A protein and the small-molecule ligand that binds it are described below.
Small molecule (SMILES): CC(C)CN1CCC(S(=O)c2ccc(CNC(=O)c3cc4ccncc4o3)cc2)CC1

Sequence of chain 1.A:
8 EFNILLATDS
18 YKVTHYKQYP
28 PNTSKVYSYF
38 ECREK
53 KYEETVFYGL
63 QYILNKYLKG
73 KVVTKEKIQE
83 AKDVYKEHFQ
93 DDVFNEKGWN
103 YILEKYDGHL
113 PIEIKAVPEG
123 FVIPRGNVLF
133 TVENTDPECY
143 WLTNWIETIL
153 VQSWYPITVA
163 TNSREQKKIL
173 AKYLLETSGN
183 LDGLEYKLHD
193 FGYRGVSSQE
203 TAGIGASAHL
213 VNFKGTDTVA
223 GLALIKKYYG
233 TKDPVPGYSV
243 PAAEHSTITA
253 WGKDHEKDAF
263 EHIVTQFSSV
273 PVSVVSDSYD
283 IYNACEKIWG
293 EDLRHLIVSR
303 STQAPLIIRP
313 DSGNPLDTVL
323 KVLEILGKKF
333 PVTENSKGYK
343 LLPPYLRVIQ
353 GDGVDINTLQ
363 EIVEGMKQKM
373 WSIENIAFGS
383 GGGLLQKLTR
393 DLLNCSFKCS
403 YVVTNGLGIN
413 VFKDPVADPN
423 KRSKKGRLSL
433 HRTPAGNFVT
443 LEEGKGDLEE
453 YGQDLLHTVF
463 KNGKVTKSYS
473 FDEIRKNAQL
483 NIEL

Binding-site contacts:
Ligand atom C25 contacts residue TYR18 of chain 1.B at 3.6 Å (hydrophobic).
Ligand atom C26 contacts residue ARG196 of chain 1.A at 3.7 Å.
Ligand atom C21 contacts residue TYR18 of chain 1.B at 3.6 Å (hydrophobic).
Ligand atom C17 contacts residue HIS191 of chain 1.A at 3.5 Å.
Ligand atom O31 contacts residue ARG311 of chain 1.A at 3.5 Å (salt-bridge).
Ligand atom C6 contacts residue EDO1 of chain 1.I at 3.3 Å.
Ligand atom N20 contacts residue ASP219 of chain 1.A at 3.2 Å (salt-bridge).
Ligand atom C1 contacts residue PRO307 of chain 1.A at 3.7 Å (hydrophobic).
Ligand atom S11 contacts residue ILE351 of chain 1.A at 3.6 Å.
Ligand atom C24 contacts residue ASP219 of chain 1.A at 3.2 Å.
Ligand atom C8 contacts residue EDO1 of chain 1.I at 3.4 Å.
Ligand atom C15 contacts residue VAL242 of chain 1.A at 3.7 Å (hydrophobic).
Ligand atom C19 contacts residue VAL242 of chain 1.A at 3.5 Å (hydrophobic).
Ligand atom C30 contacts residue PHE193 of chain 1.A at 3.5 Å (hydrophobic).
Ligand atom C19 contacts residue ALA244 of chain 1.A at 3.6 Å (hydrophobic).
Ligand atom C15 contacts residue SER275 of chain 1.A at 3.5 Å.
Ligand atom C27 contacts residue ARG196 of chain 1.A at 3.2 Å.
Ligand atom C24 contacts residue PHE193 of chain 1.A at 3.6 Å (hydrophobic).
Ligand atom C29 contacts residue PHE193 of chain 1.A at 3.7 Å (hydrophobic).
Ligand atom N28 contacts residue ARG196 of chain 1.A at 3.6 Å.
Ligand atom C19 contacts residue SER241 of chain 1.A at 3.7 Å.
Ligand atom C26 contacts residue PHE193 of chain 1.A at 3.7 Å (hydrophobic).
Ligand atom C25 contacts residue PHE193 of chain 1.A at 3.6 Å (hydrophobic).
Ligand atom C24 contacts residue TYR18 of chain 1.B at 3.6 Å (hydrophobic).
Ligand atom O12 contacts residue ILE309 of chain 1.A at 3.7 Å.
Ligand atom C27 contacts residue PHE193 of chain 1.A at 3.5 Å (hydrophobic).
Ligand atom C13 contacts residue ILE351 of chain 1.A at 3.6 Å (hydrophobic).
Ligand atom C18 contacts residue HIS191 of chain 1.A at 3.4 Å.
Ligand atom C29 contacts residue PO41 of chain 1.D at 3.7 Å.
Ligand atom O31 contacts residue TYR18 of chain 1.B at 3.5 Å.
Ligand atom O31 contacts residue PHE193 of chain 1.A at 3.4 Å.
Ligand atom C30 contacts residue TYR18 of chain 1.B at 3.5 Å (hydrophobic).
Ligand atom O22 contacts residue ALA244 of chain 1.A at 3.3 Å.
Ligand atom C29 contacts residue ARG311 of chain 1.A at 3.5 Å.
Ligand atom C23 contacts residue TYR18 of chain 1.B at 3.5 Å (hydrophobic).
Ligand atom C9 contacts residue ILE309 of chain 1.A at 3.6 Å (hydrophobic).
Ligand atom C23 contacts residue PHE193 of chain 1.A at 3.4 Å (hydrophobic).
Ligand atom C29 contacts residue TYR18 of chain 1.B at 3.5 Å (hydrophobic).
Ligand atom C10 contacts residue EDO1 of chain 1.I at 3.7 Å.
Ligand atom C21 contacts residue PHE193 of chain 1.A at 3.7 Å (hydrophobic).

Sequence of chain 1.B:
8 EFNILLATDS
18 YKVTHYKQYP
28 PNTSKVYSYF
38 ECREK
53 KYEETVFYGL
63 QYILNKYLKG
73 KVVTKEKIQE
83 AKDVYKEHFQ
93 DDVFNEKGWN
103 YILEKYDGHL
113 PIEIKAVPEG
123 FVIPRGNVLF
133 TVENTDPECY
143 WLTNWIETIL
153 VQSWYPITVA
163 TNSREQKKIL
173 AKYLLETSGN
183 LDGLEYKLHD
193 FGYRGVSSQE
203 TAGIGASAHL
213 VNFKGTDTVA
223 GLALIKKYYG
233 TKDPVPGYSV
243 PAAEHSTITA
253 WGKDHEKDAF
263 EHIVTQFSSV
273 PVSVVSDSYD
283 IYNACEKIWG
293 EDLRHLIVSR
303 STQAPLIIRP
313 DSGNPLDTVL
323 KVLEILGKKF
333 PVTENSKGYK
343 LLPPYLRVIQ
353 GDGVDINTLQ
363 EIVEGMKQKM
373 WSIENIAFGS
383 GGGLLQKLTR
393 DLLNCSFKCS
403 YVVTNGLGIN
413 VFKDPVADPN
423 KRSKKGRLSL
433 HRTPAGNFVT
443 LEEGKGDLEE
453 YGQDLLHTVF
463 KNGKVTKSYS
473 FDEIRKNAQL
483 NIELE